A protein and the small-molecule ligand that binds it are described below.
Small molecule (SMILES): CC(C)C[C@H](NC(=O)[C@@H](O)[C@H](N)Cc1ccccc1)C(=O)O

Sequence of chain 2.L:
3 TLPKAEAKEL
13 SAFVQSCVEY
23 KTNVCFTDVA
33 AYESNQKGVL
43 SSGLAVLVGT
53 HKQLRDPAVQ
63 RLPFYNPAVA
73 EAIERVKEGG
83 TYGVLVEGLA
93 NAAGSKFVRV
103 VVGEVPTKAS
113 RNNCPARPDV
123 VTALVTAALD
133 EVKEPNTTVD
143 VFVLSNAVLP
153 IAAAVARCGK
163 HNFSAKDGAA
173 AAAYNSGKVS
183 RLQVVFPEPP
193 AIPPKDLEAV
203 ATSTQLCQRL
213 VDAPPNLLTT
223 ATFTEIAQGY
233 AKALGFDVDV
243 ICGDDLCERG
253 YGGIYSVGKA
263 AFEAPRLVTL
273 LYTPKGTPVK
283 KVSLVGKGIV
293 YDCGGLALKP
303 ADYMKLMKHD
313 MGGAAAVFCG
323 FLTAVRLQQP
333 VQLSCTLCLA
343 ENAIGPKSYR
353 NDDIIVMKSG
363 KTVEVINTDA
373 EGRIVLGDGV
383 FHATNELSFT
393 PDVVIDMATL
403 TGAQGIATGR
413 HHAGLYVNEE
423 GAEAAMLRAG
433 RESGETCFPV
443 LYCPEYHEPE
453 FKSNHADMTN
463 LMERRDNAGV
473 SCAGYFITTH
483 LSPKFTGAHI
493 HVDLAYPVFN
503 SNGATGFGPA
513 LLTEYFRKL

Binding-site contacts:
Ligand atom C3 contacts residue ASP371 of chain 2.L at 3.0 Å.
Ligand atom C2 contacts residue MN1 of chain 2.TB at 2.9 Å.
Ligand atom O1 contacts residue THR403 of chain 2.L at 3.5 Å.
Ligand atom C2 contacts residue LYS289 of chain 2.L at 3.6 Å.
Ligand atom N1 contacts residue BCT1 of chain 2.VB at 3.5 Å (h-bond).
Ligand atom C2 contacts residue ASP294 of chain 2.L at 3.3 Å.
Ligand atom C6 contacts residue THR401 of chain 2.L at 3.4 Å.
Ligand atom C2 contacts residue LEU402 of chain 2.L at 3.4 Å (hydrophobic).
Ligand atom N2 contacts residue MN1 of chain 2.TB at 2.0 Å.
Ligand atom N1 contacts residue LEU402 of chain 2.L at 3.7 Å.
Ligand atom C3 contacts residue LYS301 of chain 2.L at 3.8 Å.
Ligand atom O3 contacts residue LYS301 of chain 2.L at 2.9 Å (salt-bridge).
Ligand atom C15 contacts residue ASP371 of chain 2.L at 3.5 Å.
Ligand atom C12 contacts residue GLY404 of chain 2.L at 3.7 Å.
Ligand atom C1 contacts residue MN1 of chain 2.TB at 3.0 Å.
Ligand atom C9 contacts residue MET309 of chain 2.L at 3.7 Å (hydrophobic).
Ligand atom N2 contacts residue THR401 of chain 2.L at 3.3 Å (h-bond).
Ligand atom O3 contacts residue ASP371 of chain 2.L at 2.4 Å (salt-bridge).
Ligand atom N2 contacts residue ASP294 of chain 2.L at 3.0 Å (salt-bridge).
Ligand atom C16 contacts residue LEU463 of chain 2.L at 3.6 Å (hydrophobic).
Ligand atom O2 contacts residue MN1 of chain 2.TB at 1.9 Å.
Ligand atom N2 contacts residue LYS289 of chain 2.L at 2.7 Å (salt-bridge).
Ligand atom C10 contacts residue MET309 of chain 2.L at 3.7 Å (hydrophobic).
Ligand atom C2 contacts residue ASP371 of chain 2.L at 3.7 Å.
Ligand atom O2 contacts residue GLU373 of chain 2.L at 2.8 Å (salt-bridge).
Ligand atom O3 contacts residue MN1 of chain 2.SB at 2.0 Å.
Ligand atom C2 contacts residue MN1 of chain 2.SB at 3.0 Å.
Ligand atom C6 contacts residue LEU402 of chain 2.L at 3.5 Å (hydrophobic).
Ligand atom O2 contacts residue MN1 of chain 2.SB at 2.0 Å.
Ligand atom O1 contacts residue GLY404 of chain 2.L at 3.0 Å (h-bond).
Ligand atom O2 contacts residue ASP294 of chain 2.L at 2.2 Å (salt-bridge).
Ligand atom C2 contacts residue BCT1 of chain 2.VB at 3.4 Å.
Ligand atom O3 contacts residue ASP294 of chain 2.L at 3.2 Å (salt-bridge).
Ligand atom C1 contacts residue ASP294 of chain 2.L at 3.5 Å.
Ligand atom C1 contacts residue LYS289 of chain 2.L at 3.7 Å.
Ligand atom O2 contacts residue ASP371 of chain 2.L at 3.1 Å (salt-bridge).
Ligand atom N2 contacts residue ASP312 of chain 2.L at 2.6 Å (salt-bridge).
Ligand atom O2 contacts residue BCT1 of chain 2.VB at 3.1 Å (h-bond).
Ligand atom C3 contacts residue MN1 of chain 2.SB at 2.8 Å.
Ligand atom O2 contacts residue LYS289 of chain 2.L at 3.1 Å (salt-bridge).